The small molecule below binds the protein below.
Small molecule (SMILES): N[C@@H](Cc1c[nH]c2ccccc12)C(=O)O

Binding-site contacts:
Ligand atom OXT contacts residue HIS31 of chain 1.L at 3.9 Å.
Ligand atom NE1 contacts residue GLN45 of chain 1.L at 3.0 Å (h-bond).
Ligand atom CA contacts residue SER51 of chain 1.M at 4.0 Å.
Ligand atom CB contacts residue THR28 of chain 1.M at 3.6 Å.
Ligand atom N contacts residue GLY25 of chain 1.M at 3.0 Å (h-bond).
Ligand atom N contacts residue ASP27 of chain 1.M at 3.1 Å (salt-bridge).
Ligand atom O contacts residue SER51 of chain 1.M at 2.9 Å (h-bond).
Ligand atom CZ2 contacts residue ILE53 of chain 1.L at 3.9 Å (hydrophobic).
Ligand atom CD1 contacts residue SER51 of chain 1.M at 3.4 Å.
Ligand atom CB contacts residue SER51 of chain 1.M at 3.6 Å.
Ligand atom OXT contacts residue THR47 of chain 1.L at 2.6 Å (h-bond).
Ligand atom CZ3 contacts residue HIS32 of chain 1.L at 4.0 Å.
Ligand atom OXT contacts residue HIS49 of chain 1.L at 4.1 Å.
Ligand atom CH2 contacts residue VAL19 of chain 1.L at 3.9 Å (hydrophobic).
Ligand atom NE1 contacts residue SER51 of chain 1.M at 3.9 Å.
Ligand atom O contacts residue THR23 of chain 1.M at 4.2 Å.
Ligand atom N contacts residue THR28 of chain 1.M at 3.0 Å (h-bond).
Ligand atom CA contacts residue THR23 of chain 1.M at 4.0 Å.
Ligand atom CE3 contacts residue HIS32 of chain 1.L at 4.0 Å.
Ligand atom CE2 contacts residue ALA44 of chain 1.L at 3.7 Å (hydrophobic).
Ligand atom CE2 contacts residue GLN45 of chain 1.L at 4.0 Å.
Ligand atom CG contacts residue SER51 of chain 1.M at 3.9 Å.
Ligand atom CD1 contacts residue THR47 of chain 1.L at 3.8 Å.
Ligand atom CA contacts residue GLY25 of chain 1.M at 3.7 Å.
Ligand atom CZ2 contacts residue ALA44 of chain 1.L at 3.6 Å (hydrophobic).
Ligand atom O contacts residue ARG24 of chain 1.M at 3.7 Å.
Ligand atom O contacts residue THR47 of chain 1.L at 3.6 Å (h-bond).
Ligand atom OXT contacts residue THR50 of chain 1.L at 3.0 Å (h-bond).
Ligand atom C contacts residue SER51 of chain 1.M at 3.5 Å.
Ligand atom NE1 contacts residue ALA44 of chain 1.L at 3.5 Å.
Ligand atom C contacts residue GLY25 of chain 1.M at 3.6 Å.
Ligand atom O contacts residue GLY25 of chain 1.M at 3.1 Å (h-bond).
Ligand atom CA contacts residue HIS31 of chain 1.L at 3.8 Å.
Ligand atom CZ3 contacts residue GLY21 of chain 1.L at 3.8 Å.
Ligand atom CB contacts residue THR23 of chain 1.M at 4.0 Å.
Ligand atom CA contacts residue THR28 of chain 1.M at 3.4 Å.
Ligand atom CD1 contacts residue GLN45 of chain 1.L at 3.8 Å.
Ligand atom C contacts residue THR47 of chain 1.L at 3.5 Å.
Ligand atom N contacts residue THR23 of chain 1.M at 3.1 Å (h-bond).
Ligand atom CH2 contacts residue GLY21 of chain 1.L at 3.7 Å.

Sequence of chain 1.L:
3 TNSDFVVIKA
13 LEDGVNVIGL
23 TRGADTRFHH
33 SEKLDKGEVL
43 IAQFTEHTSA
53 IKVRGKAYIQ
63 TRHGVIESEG

Sequence of chain 1.M:
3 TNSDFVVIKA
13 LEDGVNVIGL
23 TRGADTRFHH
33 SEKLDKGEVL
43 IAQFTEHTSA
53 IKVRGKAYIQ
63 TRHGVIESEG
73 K